Binding-site contacts:
Ligand atom O5 contacts residue ASN204 of chain 1.F at 2.4 Å (h-bond).
Ligand atom O7 contacts residue SER244 of chain 1.F at 4.0 Å.
Ligand atom C8 contacts residue TRP66 of chain 1.F at 4.0 Å (hydrophobic).
Ligand atom C2 contacts residue ASN204 of chain 1.F at 2.5 Å.
Ligand atom C1 contacts residue ASN204 of chain 1.F at 1.4 Å.
Ligand atom C8 contacts residue THR206 of chain 1.F at 4.0 Å.
Ligand atom C4 contacts residue ASN204 of chain 1.F at 4.2 Å.
Ligand atom C7 contacts residue ASN204 of chain 1.F at 4.1 Å.
Ligand atom C7 contacts residue SER244 of chain 1.F at 3.8 Å.
Ligand atom N2 contacts residue ASN204 of chain 1.F at 2.9 Å (h-bond).
Ligand atom C8 contacts residue SER244 of chain 1.F at 2.9 Å.
Ligand atom C8 contacts residue GLU245 of chain 1.F at 4.0 Å.
Ligand atom C3 contacts residue ASN204 of chain 1.F at 3.8 Å.
Ligand atom C5 contacts residue ASN204 of chain 1.F at 3.7 Å.

A small-molecule ligand and the protein it binds are described below.
Small molecule (SMILES): CC(=O)N[C@@H]1[C@@H](O)[C@H](O)[C@@H](CO)O[C@H]1O

Sequence of chain 1.F:
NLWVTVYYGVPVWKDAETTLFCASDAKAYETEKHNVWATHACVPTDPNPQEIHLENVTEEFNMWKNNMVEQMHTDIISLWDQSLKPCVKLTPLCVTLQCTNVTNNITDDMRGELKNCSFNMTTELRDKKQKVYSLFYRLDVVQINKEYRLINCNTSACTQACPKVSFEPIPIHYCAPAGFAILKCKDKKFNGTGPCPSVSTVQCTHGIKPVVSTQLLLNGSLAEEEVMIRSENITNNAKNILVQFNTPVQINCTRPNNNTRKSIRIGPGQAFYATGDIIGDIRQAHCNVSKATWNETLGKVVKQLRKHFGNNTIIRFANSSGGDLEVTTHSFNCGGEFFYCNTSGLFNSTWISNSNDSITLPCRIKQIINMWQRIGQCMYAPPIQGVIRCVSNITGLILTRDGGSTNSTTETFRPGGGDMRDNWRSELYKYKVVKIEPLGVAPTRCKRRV